Sequence of chain 7.A:
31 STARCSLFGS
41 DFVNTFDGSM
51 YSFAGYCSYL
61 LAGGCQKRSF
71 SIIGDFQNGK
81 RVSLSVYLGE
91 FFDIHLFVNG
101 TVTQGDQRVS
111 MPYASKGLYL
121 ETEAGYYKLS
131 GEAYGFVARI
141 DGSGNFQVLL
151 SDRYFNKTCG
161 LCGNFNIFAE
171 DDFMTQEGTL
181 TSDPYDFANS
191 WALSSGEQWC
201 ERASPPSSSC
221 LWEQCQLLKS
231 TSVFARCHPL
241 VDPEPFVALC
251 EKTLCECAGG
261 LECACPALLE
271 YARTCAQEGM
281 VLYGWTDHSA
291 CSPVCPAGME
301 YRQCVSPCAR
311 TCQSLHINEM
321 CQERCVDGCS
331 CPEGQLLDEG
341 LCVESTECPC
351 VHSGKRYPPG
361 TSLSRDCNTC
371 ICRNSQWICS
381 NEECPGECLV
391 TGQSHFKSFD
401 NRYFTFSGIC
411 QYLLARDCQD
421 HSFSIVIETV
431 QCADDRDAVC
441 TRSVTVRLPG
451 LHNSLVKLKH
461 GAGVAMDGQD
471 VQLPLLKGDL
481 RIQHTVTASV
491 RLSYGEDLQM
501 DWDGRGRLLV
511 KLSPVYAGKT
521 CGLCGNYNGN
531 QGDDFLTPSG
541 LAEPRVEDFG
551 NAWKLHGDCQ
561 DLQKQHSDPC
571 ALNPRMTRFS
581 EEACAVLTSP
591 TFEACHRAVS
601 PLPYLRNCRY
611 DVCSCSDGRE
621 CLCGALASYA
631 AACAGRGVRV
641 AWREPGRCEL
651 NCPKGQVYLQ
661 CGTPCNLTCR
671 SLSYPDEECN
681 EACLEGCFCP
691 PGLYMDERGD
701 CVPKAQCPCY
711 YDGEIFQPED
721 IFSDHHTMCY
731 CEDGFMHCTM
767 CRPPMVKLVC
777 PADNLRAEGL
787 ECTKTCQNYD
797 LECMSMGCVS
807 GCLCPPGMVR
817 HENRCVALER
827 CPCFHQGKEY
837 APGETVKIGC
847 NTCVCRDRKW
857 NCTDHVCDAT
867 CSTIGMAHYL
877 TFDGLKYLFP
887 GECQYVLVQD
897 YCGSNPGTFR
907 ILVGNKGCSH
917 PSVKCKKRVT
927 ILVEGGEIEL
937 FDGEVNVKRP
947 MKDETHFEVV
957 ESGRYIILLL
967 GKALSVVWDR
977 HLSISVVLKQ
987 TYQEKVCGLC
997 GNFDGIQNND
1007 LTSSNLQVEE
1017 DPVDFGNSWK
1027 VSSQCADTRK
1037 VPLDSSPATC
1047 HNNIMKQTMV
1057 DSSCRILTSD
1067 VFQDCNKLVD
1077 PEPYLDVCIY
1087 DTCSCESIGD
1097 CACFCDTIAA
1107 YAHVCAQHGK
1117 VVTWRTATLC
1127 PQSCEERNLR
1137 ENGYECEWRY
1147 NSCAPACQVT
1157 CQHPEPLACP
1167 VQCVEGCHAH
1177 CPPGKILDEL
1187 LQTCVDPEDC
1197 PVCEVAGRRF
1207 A

Binding-site contacts:
Ligand atom C6 contacts residue PHE97 of chain 7.A at 3.6 Å (hydrophobic).
Ligand atom O7 contacts residue PHE97 of chain 7.A at 3.4 Å.
Ligand atom C5 contacts residue PHE97 of chain 7.A at 3.9 Å (hydrophobic).
Ligand atom C1 contacts residue THR101 of chain 7.A at 4.5 Å.
Ligand atom O7 contacts residue ASN99 of chain 7.A at 4.4 Å.
Ligand atom C7 contacts residue PHE97 of chain 7.A at 4.0 Å (hydrophobic).
Ligand atom O5 contacts residue PHE97 of chain 7.A at 4.1 Å.
Ligand atom C7 contacts residue ASN99 of chain 7.A at 3.8 Å.
Ligand atom O6 contacts residue PHE97 of chain 7.A at 4.3 Å.
Ligand atom N2 contacts residue THR101 of chain 7.A at 3.4 Å (h-bond).
Ligand atom C8 contacts residue ARG108 of chain 7.A at 3.7 Å.
Ligand atom C8 contacts residue THR101 of chain 7.A at 3.9 Å.
Ligand atom C2 contacts residue THR101 of chain 7.A at 4.4 Å.
Ligand atom C2 contacts residue ASN99 of chain 7.A at 2.5 Å.
Ligand atom N2 contacts residue ASN99 of chain 7.A at 2.8 Å (h-bond).
Ligand atom C3 contacts residue ASN99 of chain 7.A at 3.8 Å.
Ligand atom C4 contacts residue ASN99 of chain 7.A at 4.2 Å.
Ligand atom C5 contacts residue ASN99 of chain 7.A at 3.7 Å.
Ligand atom O5 contacts residue ASN99 of chain 7.A at 2.4 Å (h-bond).
Ligand atom C1 contacts residue ASN99 of chain 7.A at 1.4 Å.
Ligand atom C8 contacts residue PHE97 of chain 7.A at 4.1 Å (hydrophobic).
Ligand atom O6 contacts residue VAL82 of chain 7.A at 4.2 Å.
Ligand atom C8 contacts residue ASN99 of chain 7.A at 4.1 Å.
Ligand atom C7 contacts residue THR101 of chain 7.A at 4.2 Å.

This protein binds this small molecule.
Small molecule (SMILES): CC(=O)N[C@H]1[C@H](O[C@H]2[C@H](O)[C@@H](NC(C)=O)CO[C@@H]2CO)O[C@H](CO)[C@@H](O[C@@H]2O[C@H](CO)[C@@H](O)[C@H](O)[C@@H]2O)[C@@H]1O